Binding-site contacts:
Ligand atom C3 contacts residue ASN190 of chain 1.H at 3.8 Å.
Ligand atom C8 contacts residue ARG231 of chain 1.H at 4.4 Å.
Ligand atom C6 contacts residue ASN190 of chain 1.H at 4.2 Å.
Ligand atom C1 contacts residue ASN190 of chain 1.H at 1.4 Å.
Ligand atom C5 contacts residue ASN190 of chain 1.H at 3.4 Å.
Ligand atom O7 contacts residue ASN190 of chain 1.H at 3.7 Å.
Ligand atom C4 contacts residue ASN190 of chain 1.H at 4.1 Å.
Ligand atom O6 contacts residue ASN190 of chain 1.H at 3.9 Å.
Ligand atom N2 contacts residue ASN190 of chain 1.H at 3.1 Å (h-bond).
Ligand atom C2 contacts residue ASN190 of chain 1.H at 2.5 Å.
Ligand atom O5 contacts residue ASN190 of chain 1.H at 2.0 Å (h-bond).
Ligand atom C7 contacts residue ASN190 of chain 1.H at 3.7 Å.

The protein below binds the small molecule below.
Small molecule (SMILES): CC(=O)N[C@@H]1[C@@H](O)[C@H](O)[C@@H](CO)O[C@H]1O

Sequence of chain 1.H:
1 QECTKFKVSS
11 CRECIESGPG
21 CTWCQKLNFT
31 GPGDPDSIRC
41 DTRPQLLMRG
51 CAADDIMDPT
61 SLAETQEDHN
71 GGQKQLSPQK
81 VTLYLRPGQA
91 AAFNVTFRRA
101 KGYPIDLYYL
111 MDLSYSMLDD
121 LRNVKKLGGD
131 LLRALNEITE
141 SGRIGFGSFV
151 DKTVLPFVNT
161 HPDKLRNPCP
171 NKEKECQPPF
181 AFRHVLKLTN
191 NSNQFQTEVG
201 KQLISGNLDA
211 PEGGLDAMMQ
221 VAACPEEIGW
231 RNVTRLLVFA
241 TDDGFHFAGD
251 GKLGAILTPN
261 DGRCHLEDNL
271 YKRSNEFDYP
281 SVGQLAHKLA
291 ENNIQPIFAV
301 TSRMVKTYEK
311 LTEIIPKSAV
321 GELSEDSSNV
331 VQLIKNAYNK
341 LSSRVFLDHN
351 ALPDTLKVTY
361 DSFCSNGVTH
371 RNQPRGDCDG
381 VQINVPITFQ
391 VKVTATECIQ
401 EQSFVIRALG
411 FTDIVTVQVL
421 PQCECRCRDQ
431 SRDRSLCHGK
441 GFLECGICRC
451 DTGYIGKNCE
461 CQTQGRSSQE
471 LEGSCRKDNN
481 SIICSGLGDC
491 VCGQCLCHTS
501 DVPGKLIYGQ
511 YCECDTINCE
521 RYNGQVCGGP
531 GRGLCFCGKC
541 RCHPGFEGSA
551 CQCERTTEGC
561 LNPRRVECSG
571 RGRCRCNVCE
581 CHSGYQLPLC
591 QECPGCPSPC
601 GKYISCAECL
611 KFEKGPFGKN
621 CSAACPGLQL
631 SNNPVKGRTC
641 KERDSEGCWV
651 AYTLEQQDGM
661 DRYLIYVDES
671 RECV